Sequence of chain 1.A:
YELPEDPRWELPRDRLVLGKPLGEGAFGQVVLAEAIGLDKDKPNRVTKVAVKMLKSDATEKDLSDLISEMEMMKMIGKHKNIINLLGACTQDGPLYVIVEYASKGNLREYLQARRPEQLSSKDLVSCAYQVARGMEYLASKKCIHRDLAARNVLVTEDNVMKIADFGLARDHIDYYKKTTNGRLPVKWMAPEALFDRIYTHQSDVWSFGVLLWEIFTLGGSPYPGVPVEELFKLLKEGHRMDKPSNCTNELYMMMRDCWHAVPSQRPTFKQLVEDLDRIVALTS

Binding-site contacts:
Ligand atom N26 contacts residue MET76 of chain 1.A at 3.9 Å.
Ligand atom N6 contacts residue TYR104 of chain 1.A at 3.7 Å.
Ligand atom C7 contacts residue ALA105 of chain 1.A at 3.7 Å (hydrophobic).
Ligand atom C21 contacts residue PHE30 of chain 1.A at 3.6 Å (hydrophobic).
Ligand atom O25 contacts residue ALA181 of chain 1.A at 3.8 Å.
Ligand atom O16 contacts residue VAL33 of chain 1.A at 3.9 Å.
Ligand atom C9 contacts residue LEU171 of chain 1.A at 3.5 Å (hydrophobic).
Ligand atom C8 contacts residue LEU171 of chain 1.A at 3.7 Å (hydrophobic).
Ligand atom O16 contacts residue PHE30 of chain 1.A at 3.6 Å.
Ligand atom CL contacts residue LYS55 of chain 1.A at 3.6 Å.
Ligand atom O25 contacts residue ASP182 of chain 1.A at 3.2 Å (salt-bridge).
Ligand atom C7 contacts residue TYR104 of chain 1.A at 3.9 Å (hydrophobic).
Ligand atom C24 contacts residue ASP182 of chain 1.A at 3.9 Å.
Ligand atom C28 contacts residue PHE183 of chain 1.A at 3.8 Å (hydrophobic).
Ligand atom O14 contacts residue PHE30 of chain 1.A at 3.5 Å.
Ligand atom C29 contacts residue PHE183 of chain 1.A at 3.3 Å (hydrophobic).
Ligand atom C4 contacts residue ALA105 of chain 1.A at 3.2 Å (hydrophobic).
Ligand atom N6 contacts residue ALA105 of chain 1.A at 3.0 Å (h-bond).
Ligand atom C17 contacts residue PHE30 of chain 1.A at 3.8 Å (hydrophobic).
Ligand atom N15 contacts residue GLY26 of chain 1.A at 3.4 Å.
Ligand atom C24 contacts residue GLU72 of chain 1.A at 3.8 Å.
Ligand atom C7 contacts residue ALA53 of chain 1.A at 3.3 Å (hydrophobic).
Ligand atom C28 contacts residue GLU72 of chain 1.A at 3.9 Å.
Ligand atom C1 contacts residue ALA105 of chain 1.A at 3.9 Å (hydrophobic).
Ligand atom N26 contacts residue GLU72 of chain 1.A at 3.3 Å (salt-bridge).
Ligand atom C22 contacts residue PHE30 of chain 1.A at 3.4 Å (hydrophobic).
Ligand atom C10 contacts residue LEU171 of chain 1.A at 3.5 Å (hydrophobic).
Ligand atom C5 contacts residue LEU171 of chain 1.A at 3.8 Å (hydrophobic).
Ligand atom O2 contacts residue ALA105 of chain 1.A at 3.8 Å.
Ligand atom C21 contacts residue ASP182 of chain 1.A at 3.9 Å.
Ligand atom C1 contacts residue SER106 of chain 1.A at 3.9 Å.
Ligand atom C8 contacts residue ALA53 of chain 1.A at 3.3 Å (hydrophobic).
Ligand atom O2 contacts residue GLY108 of chain 1.A at 3.3 Å.
Ligand atom C7 contacts residue GLU103 of chain 1.A at 3.2 Å.
Ligand atom C13 contacts residue GLY26 of chain 1.A at 3.4 Å.
Ligand atom C28 contacts residue MET76 of chain 1.A at 3.5 Å (hydrophobic).
Ligand atom CL contacts residue GLU72 of chain 1.A at 3.7 Å.
Ligand atom O14 contacts residue GLY26 of chain 1.A at 3.0 Å.
Ligand atom C11 contacts residue PHE30 of chain 1.A at 3.9 Å (hydrophobic).
Ligand atom N23 contacts residue GLU72 of chain 1.A at 3.2 Å (salt-bridge).

The small molecule below binds the protein below.
Small molecule (SMILES): COc1cc2nccc(Oc3ccc(NC(=O)NC4CC4)c(Cl)c3)c2cc1C(N)=O